Binding-site contacts:
Ligand atom N9 contacts residue ARG177 of chain 3.A at 4.0 Å.
Ligand atom O2 contacts residue ARG177 of chain 3.A at 2.8 Å (salt-bridge).
Ligand atom N3 contacts residue PHE160 of chain 3.A at 3.7 Å.
Ligand atom C2 contacts residue ASN255 of chain 3.A at 3.9 Å.
Ligand atom O2 contacts residue SER227 of chain 3.A at 3.6 Å.
Ligand atom C6 contacts residue GLN229 of chain 3.A at 3.7 Å.
Ligand atom N7 contacts residue PHE160 of chain 3.A at 3.7 Å.
Ligand atom N3 contacts residue ARG177 of chain 3.A at 3.0 Å (salt-bridge).
Ligand atom C4 contacts residue ARG177 of chain 3.A at 3.8 Å.
Ligand atom O2 contacts residue PHE160 of chain 3.A at 3.9 Å.
Ligand atom O2 contacts residue VAL228 of chain 3.A at 2.9 Å (h-bond).
Ligand atom C2 contacts residue PHE160 of chain 3.A at 3.7 Å (hydrophobic).
Ligand atom N9 contacts residue PHE160 of chain 3.A at 3.5 Å.
Ligand atom N9 contacts residue THR58 of chain 4.A at 4.0 Å.
Ligand atom N8 contacts residue THR58 of chain 4.A at 3.3 Å (h-bond).
Ligand atom O2 contacts residue ASN255 of chain 3.A at 4.2 Å.
Ligand atom O6 contacts residue GLN229 of chain 3.A at 2.9 Å (h-bond).
Ligand atom C2 contacts residue VAL228 of chain 3.A at 4.0 Å (hydrophobic).
Ligand atom O6 contacts residue PHE160 of chain 3.A at 4.1 Å.
Ligand atom O6 contacts residue THR58 of chain 4.A at 3.8 Å.
Ligand atom N8 contacts residue PHE160 of chain 3.A at 3.6 Å.
Ligand atom C2 contacts residue ARG177 of chain 3.A at 3.6 Å.
Ligand atom C6 contacts residue PHE160 of chain 3.A at 3.6 Å (hydrophobic).
Ligand atom N1 contacts residue PHE160 of chain 3.A at 3.6 Å.
Ligand atom C2 contacts residue GLN229 of chain 3.A at 3.9 Å.
Ligand atom N1 contacts residue GLN229 of chain 3.A at 3.0 Å (h-bond).
Ligand atom C4 contacts residue PHE160 of chain 3.A at 3.4 Å (hydrophobic).
Ligand atom N9 contacts residue LEU171 of chain 3.A at 3.9 Å.
Ligand atom N7 contacts residue THR58 of chain 4.A at 2.8 Å (h-bond).
Ligand atom O6 contacts residue ILE55 of chain 4.A at 3.5 Å.
Ligand atom N8 contacts residue LEU171 of chain 3.A at 3.8 Å.
Ligand atom C4 contacts residue ASN255 of chain 3.A at 3.9 Å.
Ligand atom C5 contacts residue PHE160 of chain 3.A at 3.4 Å (hydrophobic).
Ligand atom N8 contacts residue ASP59 of chain 4.A at 3.9 Å.
Ligand atom N7 contacts residue ALA57 of chain 4.A at 3.5 Å.
Ligand atom N8 contacts residue ALA57 of chain 4.A at 3.7 Å.
Ligand atom C5 contacts residue THR58 of chain 4.A at 4.0 Å.
Ligand atom O6 contacts residue TYR9 of chain 4.A at 3.8 Å.
Ligand atom N3 contacts residue ASN255 of chain 3.A at 3.4 Å (h-bond).
Ligand atom O2 contacts residue GLN229 of chain 3.A at 3.8 Å.

Sequence of chain 3.A:
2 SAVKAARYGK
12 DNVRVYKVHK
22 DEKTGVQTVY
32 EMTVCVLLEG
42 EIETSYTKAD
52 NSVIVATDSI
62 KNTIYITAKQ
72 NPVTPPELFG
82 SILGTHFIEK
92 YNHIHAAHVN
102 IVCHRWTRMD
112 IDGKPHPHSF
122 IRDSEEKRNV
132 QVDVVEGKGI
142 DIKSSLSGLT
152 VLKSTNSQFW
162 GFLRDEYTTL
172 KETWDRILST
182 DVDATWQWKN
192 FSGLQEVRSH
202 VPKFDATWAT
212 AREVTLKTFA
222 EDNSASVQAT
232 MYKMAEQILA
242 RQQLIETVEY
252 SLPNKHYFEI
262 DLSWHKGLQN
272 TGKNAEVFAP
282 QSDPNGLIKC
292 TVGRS

A small-molecule ligand and the protein it binds are described below.
Small molecule (SMILES): O=c1[nH]c(=O)c2nn[nH]c2[nH]1

Sequence of chain 4.A:
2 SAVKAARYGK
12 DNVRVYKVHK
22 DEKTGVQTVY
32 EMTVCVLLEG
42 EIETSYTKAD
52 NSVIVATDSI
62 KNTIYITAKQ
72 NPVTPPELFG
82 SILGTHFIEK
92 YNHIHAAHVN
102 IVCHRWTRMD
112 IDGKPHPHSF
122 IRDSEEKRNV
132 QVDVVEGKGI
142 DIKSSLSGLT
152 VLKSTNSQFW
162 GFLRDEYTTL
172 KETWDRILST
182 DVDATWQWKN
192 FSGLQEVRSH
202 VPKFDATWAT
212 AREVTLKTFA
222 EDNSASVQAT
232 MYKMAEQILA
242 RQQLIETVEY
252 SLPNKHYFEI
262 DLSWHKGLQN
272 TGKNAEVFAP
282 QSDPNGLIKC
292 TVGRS